Binding-site contacts:
Ligand atom CAS contacts residue FMN1 of chain 1.B at 3.7 Å.
Ligand atom OAD contacts residue LEU178 of chain 1.A at 3.5 Å.
Ligand atom CAR contacts residue FMN1 of chain 1.B at 4.0 Å.
Ligand atom OAL contacts residue FMN1 of chain 1.B at 4.0 Å.
Ligand atom OAC contacts residue SER147 of chain 1.A at 3.0 Å (h-bond).
Ligand atom CAO contacts residue GLY146 of chain 1.A at 3.9 Å.
Ligand atom CAN contacts residue FMN1 of chain 1.B at 3.3 Å.
Ligand atom CAI contacts residue FMN1 of chain 1.B at 3.3 Å.
Ligand atom CAI contacts residue SER147 of chain 1.A at 3.8 Å.
Ligand atom CAI contacts residue GLY146 of chain 1.A at 3.7 Å.
Ligand atom CAP contacts residue FMN1 of chain 1.B at 4.4 Å.
Ligand atom OAC contacts residue FMN1 of chain 1.B at 3.4 Å.
Ligand atom CAQ contacts residue FMN1 of chain 1.B at 4.0 Å.
Ligand atom OAC contacts residue TRP149 of chain 1.A at 4.5 Å.
Ligand atom CAN contacts residue SER147 of chain 1.A at 4.0 Å.
Ligand atom CAK contacts residue FMN1 of chain 1.B at 3.6 Å.
Ligand atom OAD contacts residue GLY146 of chain 1.A at 3.4 Å.
Ligand atom CAG contacts residue FMN1 of chain 1.B at 3.8 Å.
Ligand atom OAA contacts residue LEU178 of chain 1.A at 4.2 Å.
Ligand atom OAA contacts residue FMN1 of chain 1.B at 4.2 Å.
Ligand atom CAO contacts residue FMN1 of chain 1.B at 3.4 Å.
Ligand atom OAD contacts residue FMN1 of chain 1.B at 3.6 Å.
Ligand atom CAT contacts residue FMN1 of chain 1.B at 3.5 Å.
Ligand atom CAJ contacts residue FMN1 of chain 1.B at 4.2 Å.

Sequence of chain 1.A:
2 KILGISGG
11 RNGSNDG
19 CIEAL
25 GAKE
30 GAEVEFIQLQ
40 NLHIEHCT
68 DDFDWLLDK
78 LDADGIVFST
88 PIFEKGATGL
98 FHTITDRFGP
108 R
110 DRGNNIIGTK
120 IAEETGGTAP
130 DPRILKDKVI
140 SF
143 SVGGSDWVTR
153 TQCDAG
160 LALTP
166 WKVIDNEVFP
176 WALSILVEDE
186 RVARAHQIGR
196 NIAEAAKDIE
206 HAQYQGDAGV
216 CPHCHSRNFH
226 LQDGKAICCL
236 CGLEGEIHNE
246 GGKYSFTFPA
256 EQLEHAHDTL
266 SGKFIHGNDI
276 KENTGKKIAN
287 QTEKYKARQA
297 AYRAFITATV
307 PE

This small molecule binds to this protein.
Small molecule (SMILES): O=c1cc(-c2ccc(O)cc2)oc2cc(O)cc(O)c12